This small molecule binds to this protein.
Small molecule (SMILES): CC(=O)N[C@H]1[C@@H](O[C@H]2[C@H](O)[C@@H](NC(C)=O)[C@H](O[C@H]3[C@H](O)[C@H](O)[C@@H](O[C@@H]4[C@H](O)[C@H](O[C@H]5[C@H](O)[C@@H](NC(C)=O)[C@H](O[C@H]6[C@H](O)[C@@H](NC(C)=O)CO[C@@H]6CO[C@H]6O[C@@H](C)[C@@H](O)[C@@H](O)[C@@H]6O)O[C@@H]5CO)O[C@H](CO)[C@H]4O)O[C@@H]3CO)O[C@@H]2CO)O[C@H](CO)[C@H](OS(=O)(=O)O)[C@@H]1O

Sequence of chain 2.A:
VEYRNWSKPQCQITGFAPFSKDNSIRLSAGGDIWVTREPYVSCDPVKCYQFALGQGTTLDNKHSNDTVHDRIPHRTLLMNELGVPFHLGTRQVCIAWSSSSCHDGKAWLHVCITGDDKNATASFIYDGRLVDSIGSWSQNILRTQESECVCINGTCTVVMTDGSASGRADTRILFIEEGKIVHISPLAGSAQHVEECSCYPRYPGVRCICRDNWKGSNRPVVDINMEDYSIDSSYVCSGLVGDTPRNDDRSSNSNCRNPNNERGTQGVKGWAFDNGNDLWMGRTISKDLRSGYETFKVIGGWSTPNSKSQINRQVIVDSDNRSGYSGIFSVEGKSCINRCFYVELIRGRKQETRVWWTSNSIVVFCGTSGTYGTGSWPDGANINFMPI

Sequence of chain 3.A:
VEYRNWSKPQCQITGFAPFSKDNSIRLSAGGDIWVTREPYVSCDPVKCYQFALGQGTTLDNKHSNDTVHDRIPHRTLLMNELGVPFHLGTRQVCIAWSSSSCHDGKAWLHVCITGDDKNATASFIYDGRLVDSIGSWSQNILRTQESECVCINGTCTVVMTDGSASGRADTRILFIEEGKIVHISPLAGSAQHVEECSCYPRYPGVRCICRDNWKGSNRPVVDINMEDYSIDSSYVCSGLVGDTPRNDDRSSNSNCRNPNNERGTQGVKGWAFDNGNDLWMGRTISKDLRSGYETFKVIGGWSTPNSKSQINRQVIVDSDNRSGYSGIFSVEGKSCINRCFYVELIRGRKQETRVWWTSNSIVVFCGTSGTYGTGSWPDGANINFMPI

Binding-site contacts:
Ligand atom N2 contacts residue TRP356 of chain 2.A at 4.2 Å.
Ligand atom C5 contacts residue ASN65 of chain 2.A at 3.7 Å.
Ligand atom O3 contacts residue PHE385 of chain 3.A at 4.0 Å.
Ligand atom C3 contacts residue ASN65 of chain 2.A at 3.8 Å.
Ligand atom O3 contacts residue ASN382 of chain 3.A at 3.7 Å.
Ligand atom O7 contacts residue TRP356 of chain 2.A at 3.2 Å.
Ligand atom C7 contacts residue TRP356 of chain 2.A at 3.6 Å (hydrophobic).
Ligand atom O5 contacts residue TRP356 of chain 2.A at 4.3 Å.
Ligand atom O6 contacts residue ASN65 of chain 2.A at 4.4 Å.
Ligand atom O5 contacts residue ASN65 of chain 2.A at 2.3 Å (h-bond).
Ligand atom C5 contacts residue TRP356 of chain 2.A at 4.1 Å (hydrophobic).
Ligand atom C3 contacts residue TRP356 of chain 2.A at 4.0 Å (hydrophobic).
Ligand atom O7 contacts residue ASN65 of chain 2.A at 2.6 Å (h-bond).
Ligand atom C1 contacts residue TRP356 of chain 2.A at 3.8 Å (hydrophobic).
Ligand atom C8 contacts residue ILE388 of chain 2.A at 3.9 Å (hydrophobic).
Ligand atom C8 contacts residue TRP356 of chain 2.A at 3.9 Å (hydrophobic).
Ligand atom C1 contacts residue ASN65 of chain 2.A at 1.5 Å.
Ligand atom C4 contacts residue ASN65 of chain 2.A at 4.2 Å.
Ligand atom C2 contacts residue TRP356 of chain 2.A at 4.4 Å (hydrophobic).
Ligand atom N2 contacts residue ASN65 of chain 2.A at 3.3 Å (h-bond).
Ligand atom C2 contacts residue ASN65 of chain 2.A at 2.5 Å.
Ligand atom C7 contacts residue ASN65 of chain 2.A at 3.4 Å.